The small molecule below binds the protein below.
Small molecule (SMILES): O=c1occn1N=Cc1ccc([N+](=O)[O-])o1

Sequence of chain 1.A:
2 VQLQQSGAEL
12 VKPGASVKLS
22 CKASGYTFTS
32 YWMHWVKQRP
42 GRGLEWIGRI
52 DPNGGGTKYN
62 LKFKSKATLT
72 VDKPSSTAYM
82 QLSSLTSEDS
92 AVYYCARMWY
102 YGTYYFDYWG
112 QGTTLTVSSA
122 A

Sequence of chain 1.C:
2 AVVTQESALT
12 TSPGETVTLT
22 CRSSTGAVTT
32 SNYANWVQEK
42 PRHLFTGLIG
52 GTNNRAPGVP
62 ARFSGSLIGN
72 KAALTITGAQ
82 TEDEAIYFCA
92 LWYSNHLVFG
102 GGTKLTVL

Binding-site contacts:
Ligand atom C4 contacts residue TRP33 of chain 1.A at 3.6 Å (hydrophobic).
Ligand atom C6 contacts residue TYR105 of chain 1.A at 3.9 Å (hydrophobic).
Ligand atom C1 contacts residue MET99 of chain 1.A at 4.2 Å (hydrophobic).
Ligand atom O2 contacts residue LEU98 of chain 1.C at 3.0 Å.
Ligand atom C6 contacts residue TRP93 of chain 1.C at 4.2 Å (hydrophobic).
Ligand atom C3 contacts residue TRP93 of chain 1.C at 3.5 Å (hydrophobic).
Ligand atom C8 contacts residue LYS59 of chain 1.A at 3.3 Å.
Ligand atom O3 contacts residue LEU98 of chain 1.C at 3.5 Å.
Ligand atom N2 contacts residue TRP93 of chain 1.C at 3.9 Å.
Ligand atom N1 contacts residue HIS35 of chain 1.A at 3.9 Å.
Ligand atom C5 contacts residue TRP33 of chain 1.A at 3.4 Å (hydrophobic).
Ligand atom C3 contacts residue TYR105 of chain 1.A at 3.9 Å (hydrophobic).
Ligand atom O1 contacts residue HIS35 of chain 1.A at 4.2 Å.
Ligand atom N1 contacts residue LEU98 of chain 1.C at 3.6 Å.
Ligand atom C5 contacts residue TYR105 of chain 1.A at 4.2 Å (hydrophobic).
Ligand atom O2 contacts residue TRP93 of chain 1.C at 3.9 Å.
Ligand atom O1 contacts residue TRP33 of chain 1.A at 3.4 Å.
Ligand atom O2 contacts residue MET99 of chain 1.A at 4.1 Å.
Ligand atom O1 contacts residue TRP93 of chain 1.C at 3.6 Å.
Ligand atom O3 contacts residue MET99 of chain 1.A at 3.6 Å.
Ligand atom N3 contacts residue TRP33 of chain 1.A at 4.4 Å.
Ligand atom C2 contacts residue TYR105 of chain 1.A at 4.1 Å (hydrophobic).
Ligand atom C2 contacts residue TRP93 of chain 1.C at 3.5 Å (hydrophobic).
Ligand atom N1 contacts residue MET99 of chain 1.A at 3.8 Å.
Ligand atom O3 contacts residue TYR105 of chain 1.A at 4.2 Å.
Ligand atom O5 contacts residue LYS59 of chain 1.A at 2.8 Å (salt-bridge).
Ligand atom O2 contacts residue HIS35 of chain 1.A at 3.1 Å (h-bond).
Ligand atom C4 contacts residue TRP93 of chain 1.C at 3.6 Å (hydrophobic).
Ligand atom O5 contacts residue ARG50 of chain 1.A at 3.9 Å.
Ligand atom O4 contacts residue LYS59 of chain 1.A at 3.7 Å.
Ligand atom C4 contacts residue TYR105 of chain 1.A at 4.1 Å (hydrophobic).
Ligand atom O3 contacts residue ASN36 of chain 1.C at 3.3 Å (h-bond).
Ligand atom N1 contacts residue TRP93 of chain 1.C at 3.8 Å.
Ligand atom N3 contacts residue LYS59 of chain 1.A at 4.1 Å.
Ligand atom N2 contacts residue ARG50 of chain 1.A at 3.8 Å.
Ligand atom C5 contacts residue TRP93 of chain 1.C at 3.6 Å (hydrophobic).
Ligand atom C1 contacts residue TRP93 of chain 1.C at 3.5 Å (hydrophobic).
Ligand atom N2 contacts residue TRP33 of chain 1.A at 3.4 Å.
Ligand atom C3 contacts residue TRP33 of chain 1.A at 4.4 Å (hydrophobic).
Ligand atom N3 contacts residue TRP93 of chain 1.C at 4.3 Å.